Binding-site contacts:
Ligand atom O4 contacts residue GLY246 of chain 2.A at 4.3 Å.
Ligand atom O4 contacts residue TYR264 of chain 2.A at 4.3 Å.
Ligand atom P contacts residue ASN212 of chain 2.A at 4.2 Å.
Ligand atom O2P contacts residue ASN212 of chain 2.A at 2.8 Å (h-bond).
Ligand atom O1 contacts residue GLY122 of chain 2.A at 2.8 Å.
Ligand atom C1 contacts residue GLU280 of chain 2.A at 3.9 Å.
Ligand atom O1 contacts residue GLU280 of chain 2.A at 4.2 Å.
Ligand atom O6 contacts residue TYR244 of chain 2.A at 3.5 Å (h-bond).
Ligand atom P contacts residue TYR244 of chain 2.A at 4.0 Å.
Ligand atom C3 contacts residue GLU280 of chain 2.A at 3.5 Å.
Ligand atom O3 contacts residue MET248 of chain 2.A at 3.9 Å.
Ligand atom O3P contacts residue TYR264 of chain 2.A at 3.9 Å.
Ligand atom P contacts residue TYR264 of chain 2.A at 3.8 Å.
Ligand atom O6 contacts residue GLY246 of chain 2.A at 3.2 Å (h-bond).
Ligand atom O2P contacts residue TYR244 of chain 2.A at 3.2 Å.
Ligand atom O2 contacts residue ASP121 of chain 2.A at 3.2 Å (salt-bridge).
Ligand atom C2 contacts residue ASP121 of chain 2.A at 4.4 Å.
Ligand atom O1 contacts residue LEU120 of chain 2.A at 4.3 Å.
Ligand atom C6 contacts residue GLY246 of chain 2.A at 3.8 Å.
Ligand atom C1 contacts residue ARG276 of chain 2.A at 3.3 Å.
Ligand atom O3 contacts residue ASP121 of chain 2.A at 2.8 Å (salt-bridge).
Ligand atom C4 contacts residue LEU275 of chain 2.A at 4.2 Å (hydrophobic).
Ligand atom O4 contacts residue LEU275 of chain 2.A at 3.5 Å.
Ligand atom O3 contacts residue GLU280 of chain 2.A at 2.7 Å (salt-bridge).
Ligand atom O1 contacts residue ASP121 of chain 2.A at 3.6 Å.
Ligand atom O2P contacts residue TYR264 of chain 2.A at 2.9 Å (h-bond).
Ligand atom C4 contacts residue GLY246 of chain 2.A at 4.3 Å.
Ligand atom O1 contacts residue ARG276 of chain 2.A at 3.5 Å (salt-bridge).
Ligand atom C2 contacts residue GLU280 of chain 2.A at 4.4 Å.
Ligand atom C1 contacts residue GLY122 of chain 2.A at 3.8 Å.
Ligand atom C3 contacts residue LEU275 of chain 2.A at 3.8 Å (hydrophobic).
Ligand atom O2P contacts residue GLY246 of chain 2.A at 4.1 Å.
Ligand atom O6 contacts residue TYR264 of chain 2.A at 4.2 Å.
Ligand atom O4 contacts residue TYR244 of chain 2.A at 4.4 Å.
Ligand atom O3 contacts residue LEU275 of chain 2.A at 3.3 Å.
Ligand atom C3 contacts residue ASP121 of chain 2.A at 4.0 Å.
Ligand atom C2 contacts residue GLY122 of chain 2.A at 4.0 Å.
Ligand atom O3P contacts residue LYS274 of chain 2.A at 4.0 Å.
Ligand atom O2 contacts residue GLY122 of chain 2.A at 3.1 Å.
Ligand atom P contacts residue GLY246 of chain 2.A at 4.2 Å.

Sequence of chain 2.A:
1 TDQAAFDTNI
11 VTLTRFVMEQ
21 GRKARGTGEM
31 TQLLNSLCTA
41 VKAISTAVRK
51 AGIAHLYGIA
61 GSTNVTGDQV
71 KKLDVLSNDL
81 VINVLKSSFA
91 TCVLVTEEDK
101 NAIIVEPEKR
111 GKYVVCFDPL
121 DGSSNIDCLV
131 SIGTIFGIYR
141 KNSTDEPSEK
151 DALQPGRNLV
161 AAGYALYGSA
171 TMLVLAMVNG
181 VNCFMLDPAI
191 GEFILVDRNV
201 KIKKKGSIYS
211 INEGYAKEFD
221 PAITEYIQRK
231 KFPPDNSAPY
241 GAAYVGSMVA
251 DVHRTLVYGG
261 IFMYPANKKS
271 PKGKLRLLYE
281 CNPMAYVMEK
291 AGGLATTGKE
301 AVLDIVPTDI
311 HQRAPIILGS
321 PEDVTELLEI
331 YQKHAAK

This small molecule binds to this protein.
Small molecule (SMILES): O=P(O)(O)OC[C@H]1O[C@](O)(CO)[C@@H](O)[C@@H]1O